Sequence of chain 1.A:
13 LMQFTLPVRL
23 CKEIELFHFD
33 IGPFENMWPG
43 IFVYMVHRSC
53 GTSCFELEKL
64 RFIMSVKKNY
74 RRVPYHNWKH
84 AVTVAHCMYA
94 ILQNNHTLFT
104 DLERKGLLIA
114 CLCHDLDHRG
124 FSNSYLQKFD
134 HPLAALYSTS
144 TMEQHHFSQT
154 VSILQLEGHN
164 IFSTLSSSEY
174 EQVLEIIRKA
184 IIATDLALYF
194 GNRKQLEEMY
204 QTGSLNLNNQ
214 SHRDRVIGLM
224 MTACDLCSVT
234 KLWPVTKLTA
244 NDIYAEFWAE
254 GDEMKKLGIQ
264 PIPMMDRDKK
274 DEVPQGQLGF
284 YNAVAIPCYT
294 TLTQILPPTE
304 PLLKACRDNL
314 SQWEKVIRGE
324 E

A small-molecule ligand and the protein it binds are described below.
Small molecule (SMILES): CCOC(=O)c1ncn(-c2cccc(Oc3cccc(-n4cnc(C(=O)OCC)c4C)c3)c2)c1C

Binding-site contacts:
Ligand atom C46 contacts residue PRO266 of chain 1.A at 3.4 Å (hydrophobic).
Ligand atom O12 contacts residue ILE246 of chain 1.A at 3.7 Å.
Ligand atom C46 contacts residue VAL276 of chain 1.A at 3.6 Å (hydrophobic).
Ligand atom O39 contacts residue MET267 of chain 1.A at 3.3 Å (h-bond).
Ligand atom C4 contacts residue PHE283 of chain 1.A at 3.8 Å (hydrophobic).
Ligand atom C30 contacts residue GLY279 of chain 1.A at 3.5 Å.
Ligand atom N2 contacts residue PHE283 of chain 1.A at 3.8 Å.
Ligand atom O40 contacts residue MET267 of chain 1.A at 3.8 Å.
Ligand atom O14 contacts residue ILE246 of chain 1.A at 3.8 Å.
Ligand atom C22 contacts residue ILE246 of chain 1.A at 3.5 Å (hydrophobic).
Ligand atom C17 contacts residue MET267 of chain 1.A at 3.8 Å (hydrophobic).
Ligand atom C7 contacts residue PHE283 of chain 1.A at 3.5 Å (hydrophobic).
Ligand atom C37 contacts residue GLY279 of chain 1.A at 3.5 Å.
Ligand atom O39 contacts residue PRO266 of chain 1.A at 3.6 Å.
Ligand atom C38 contacts residue PHE283 of chain 1.A at 3.6 Å (hydrophobic).
Ligand atom C34 contacts residue GLY279 of chain 1.A at 3.2 Å.
Ligand atom C45 contacts residue PRO266 of chain 1.A at 3.6 Å (hydrophobic).
Ligand atom C37 contacts residue PHE283 of chain 1.A at 3.7 Å (hydrophobic).
Ligand atom O12 contacts residue GLN280 of chain 1.A at 3.0 Å (h-bond).
Ligand atom N32 contacts residue TYR247 of chain 1.A at 2.7 Å (h-bond).
Ligand atom N32 contacts residue MET267 of chain 1.A at 3.5 Å.
Ligand atom C35 contacts residue GLY279 of chain 1.A at 3.7 Å.
Ligand atom C1 contacts residue PHE283 of chain 1.A at 3.5 Å (hydrophobic).
Ligand atom C34 contacts residue TYR247 of chain 1.A at 3.3 Å (hydrophobic).
Ligand atom C8 contacts residue PHE283 of chain 1.A at 3.5 Å (hydrophobic).
Ligand atom N31 contacts residue MET267 of chain 1.A at 3.7 Å.
Ligand atom N32 contacts residue GLY279 of chain 1.A at 3.5 Å.
Ligand atom C42 contacts residue MET267 of chain 1.A at 3.1 Å (hydrophobic).
Ligand atom N3 contacts residue PHE283 of chain 1.A at 3.6 Å.
Ligand atom C35 contacts residue MET267 of chain 1.A at 3.7 Å (hydrophobic).
Ligand atom C30 contacts residue MET267 of chain 1.A at 3.6 Å (hydrophobic).
Ligand atom C34 contacts residue MET267 of chain 1.A at 3.8 Å (hydrophobic).
Ligand atom N31 contacts residue GLY279 of chain 1.A at 3.4 Å (h-bond).
Ligand atom C45 contacts residue LYS272 of chain 1.A at 3.6 Å.
Ligand atom C36 contacts residue MET267 of chain 1.A at 3.5 Å (hydrophobic).
Ligand atom C33 contacts residue GLY279 of chain 1.A at 3.7 Å.
Ligand atom C15 contacts residue GLN280 of chain 1.A at 3.6 Å.
Ligand atom C38 contacts residue GLY282 of chain 1.A at 3.5 Å.
Ligand atom C46 contacts residue LYS272 of chain 1.A at 3.1 Å.
Ligand atom N3 contacts residue ILE246 of chain 1.A at 3.7 Å.